A small-molecule ligand and the protein it binds are described below.
Small molecule (SMILES): CC(=O)N[C@@H]1[C@@H](O)[C@H](O)[C@@H](CO)O[C@H]1O

Sequence of chain 1.B:
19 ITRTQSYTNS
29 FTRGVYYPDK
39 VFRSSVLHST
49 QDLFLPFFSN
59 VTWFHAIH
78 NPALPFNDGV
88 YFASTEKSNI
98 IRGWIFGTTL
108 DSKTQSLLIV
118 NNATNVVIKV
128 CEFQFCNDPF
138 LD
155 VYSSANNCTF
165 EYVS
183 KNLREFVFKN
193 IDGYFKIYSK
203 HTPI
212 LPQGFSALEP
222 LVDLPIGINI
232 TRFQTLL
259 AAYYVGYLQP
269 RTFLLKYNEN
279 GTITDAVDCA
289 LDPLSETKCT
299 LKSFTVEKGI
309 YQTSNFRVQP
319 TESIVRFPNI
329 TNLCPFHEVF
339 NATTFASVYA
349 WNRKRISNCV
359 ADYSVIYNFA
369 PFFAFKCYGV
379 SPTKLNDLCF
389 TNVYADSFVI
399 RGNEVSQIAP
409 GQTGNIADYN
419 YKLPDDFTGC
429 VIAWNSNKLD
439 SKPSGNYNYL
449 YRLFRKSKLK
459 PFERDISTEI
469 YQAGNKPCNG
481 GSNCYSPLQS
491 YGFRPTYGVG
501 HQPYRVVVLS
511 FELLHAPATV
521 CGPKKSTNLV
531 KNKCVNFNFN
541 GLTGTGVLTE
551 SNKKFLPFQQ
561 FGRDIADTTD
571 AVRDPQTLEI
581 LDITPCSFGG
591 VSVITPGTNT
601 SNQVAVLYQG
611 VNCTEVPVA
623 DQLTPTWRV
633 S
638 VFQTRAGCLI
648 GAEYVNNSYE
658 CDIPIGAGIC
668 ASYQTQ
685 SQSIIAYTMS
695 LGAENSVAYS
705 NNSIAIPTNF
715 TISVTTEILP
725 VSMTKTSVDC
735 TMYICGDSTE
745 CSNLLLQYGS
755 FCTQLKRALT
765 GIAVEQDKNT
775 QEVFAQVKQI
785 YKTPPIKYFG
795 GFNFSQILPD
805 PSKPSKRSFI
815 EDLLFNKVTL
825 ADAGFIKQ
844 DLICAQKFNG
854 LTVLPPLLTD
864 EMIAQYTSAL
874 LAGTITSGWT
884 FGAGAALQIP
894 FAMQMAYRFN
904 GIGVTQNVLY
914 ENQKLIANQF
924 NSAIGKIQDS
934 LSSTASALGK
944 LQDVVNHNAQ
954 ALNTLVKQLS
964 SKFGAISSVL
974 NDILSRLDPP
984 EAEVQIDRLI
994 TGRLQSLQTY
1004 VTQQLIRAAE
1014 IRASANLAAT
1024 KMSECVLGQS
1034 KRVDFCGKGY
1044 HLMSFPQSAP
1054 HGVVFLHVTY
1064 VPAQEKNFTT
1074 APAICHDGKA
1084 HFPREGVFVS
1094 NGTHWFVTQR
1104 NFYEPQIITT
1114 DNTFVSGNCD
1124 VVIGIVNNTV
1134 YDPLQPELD

Binding-site contacts:
Ligand atom C7 contacts residue ASN58 of chain 1.B at 3.6 Å.
Ligand atom C4 contacts residue ASN58 of chain 1.B at 4.2 Å.
Ligand atom C5 contacts residue TYR25 of chain 1.B at 3.9 Å (hydrophobic).
Ligand atom C5 contacts residue ASN58 of chain 1.B at 3.7 Å.
Ligand atom C1 contacts residue TYR25 of chain 1.B at 4.3 Å (hydrophobic).
Ligand atom O7 contacts residue ASN58 of chain 1.B at 3.6 Å.
Ligand atom C1 contacts residue ASN58 of chain 1.B at 1.4 Å.
Ligand atom C3 contacts residue ASN58 of chain 1.B at 3.8 Å.
Ligand atom O6 contacts residue TYR25 of chain 1.B at 4.3 Å.
Ligand atom N2 contacts residue ASN58 of chain 1.B at 2.9 Å (h-bond).
Ligand atom O5 contacts residue ASN58 of chain 1.B at 2.4 Å (h-bond).
Ligand atom C2 contacts residue ASN58 of chain 1.B at 2.5 Å.
Ligand atom C6 contacts residue TYR25 of chain 1.B at 3.7 Å (hydrophobic).
Ligand atom O5 contacts residue TYR25 of chain 1.B at 4.0 Å.
Ligand atom O7 contacts residue TYR25 of chain 1.B at 4.4 Å.